The protein below binds the small molecule below.
Small molecule (SMILES): C[C@@H](c1ccc(C(F)(F)F)cc1)n1nc(CC(F)(F)F)c2c(=O)[nH]c(=O)[nH]c21

Sequence of chain 1.A:
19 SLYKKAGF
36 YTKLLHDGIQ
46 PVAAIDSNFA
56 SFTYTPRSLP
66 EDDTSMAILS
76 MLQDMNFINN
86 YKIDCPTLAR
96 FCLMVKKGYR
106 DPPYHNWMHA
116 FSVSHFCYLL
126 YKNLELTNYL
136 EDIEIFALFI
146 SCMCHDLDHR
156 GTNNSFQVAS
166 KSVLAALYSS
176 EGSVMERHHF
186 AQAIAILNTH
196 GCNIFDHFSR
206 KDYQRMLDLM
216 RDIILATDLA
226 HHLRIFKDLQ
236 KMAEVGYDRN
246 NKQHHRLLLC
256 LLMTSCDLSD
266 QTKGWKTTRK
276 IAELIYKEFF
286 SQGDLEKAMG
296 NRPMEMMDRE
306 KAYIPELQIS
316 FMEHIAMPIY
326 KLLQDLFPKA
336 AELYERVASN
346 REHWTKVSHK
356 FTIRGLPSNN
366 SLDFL

Binding-site contacts:
Ligand atom F4 contacts residue EDO1 of chain 1.I at 3.4 Å.
Ligand atom C12 contacts residue TYR109 of chain 1.A at 3.5 Å (hydrophobic).
Ligand atom F3 contacts residue EDO1 of chain 1.I at 3.3 Å.
Ligand atom F1 contacts residue ASP262 of chain 1.A at 3.5 Å.
Ligand atom C3 contacts residue EDO1 of chain 1.E at 3.6 Å.
Ligand atom C15 contacts residue PHE316 of chain 1.A at 3.4 Å (hydrophobic).
Ligand atom F4 contacts residue TYR109 of chain 1.A at 3.6 Å.
Ligand atom N2 contacts residue PHE316 of chain 1.A at 3.6 Å.
Ligand atom F3 contacts residue TYR109 of chain 1.A at 3.3 Å.
Ligand atom F5 contacts residue GLN266 of chain 1.A at 3.2 Å.
Ligand atom F1 contacts residue THR222 of chain 1.A at 3.6 Å.
Ligand atom F contacts residue LEU263 of chain 1.A at 3.7 Å.
Ligand atom N3 contacts residue EDO1 of chain 1.E at 2.8 Å (h-bond).
Ligand atom O1 contacts residue GLN313 of chain 1.A at 3.0 Å (h-bond).
Ligand atom C11 contacts residue HIS110 of chain 1.A at 3.6 Å.
Ligand atom C1 contacts residue PHE316 of chain 1.A at 3.6 Å (hydrophobic).
Ligand atom C6 contacts residue ASP262 of chain 1.A at 3.5 Å.
Ligand atom C15 contacts residue EDO1 of chain 1.E at 3.5 Å.
Ligand atom O1 contacts residue GLN266 of chain 1.A at 3.4 Å (h-bond).
Ligand atom C2 contacts residue ILE280 of chain 1.A at 3.5 Å (hydrophobic).
Ligand atom C13 contacts residue TYR109 of chain 1.A at 3.6 Å (hydrophobic).
Ligand atom F4 contacts residue ILE276 of chain 1.A at 3.6 Å.
Ligand atom F2 contacts residue LEU224 of chain 1.A at 3.4 Å.
Ligand atom O contacts residue PHE316 of chain 1.A at 3.5 Å.
Ligand atom F2 contacts residue THR222 of chain 1.A at 3.3 Å.
Ligand atom C14 contacts residue GLN313 of chain 1.A at 3.7 Å.
Ligand atom F4 contacts residue ASP265 of chain 1.A at 3.4 Å.
Ligand atom F4 contacts residue GLN266 of chain 1.A at 3.5 Å.
Ligand atom O contacts residue EDO1 of chain 1.E at 2.7 Å (h-bond).
Ligand atom N2 contacts residue GLN313 of chain 1.A at 3.1 Å (h-bond).
Ligand atom N3 contacts residue PHE316 of chain 1.A at 3.4 Å.
Ligand atom C contacts residue PHE316 of chain 1.A at 3.6 Å (hydrophobic).
Ligand atom F3 contacts residue LEU263 of chain 1.A at 3.2 Å.
Ligand atom O contacts residue MET301 of chain 1.A at 3.6 Å.
Ligand atom F1 contacts residue THR259 of chain 1.A at 3.5 Å.
Ligand atom C8 contacts residue LEU263 of chain 1.A at 3.7 Å (hydrophobic).
Ligand atom C1 contacts residue ILE280 of chain 1.A at 3.7 Å (hydrophobic).
Ligand atom F5 contacts residue PHE316 of chain 1.A at 3.4 Å.
Ligand atom F3 contacts residue ASP262 of chain 1.A at 3.1 Å.
Ligand atom C14 contacts residue PHE316 of chain 1.A at 3.7 Å (hydrophobic).